Sequence of chain 1.A:
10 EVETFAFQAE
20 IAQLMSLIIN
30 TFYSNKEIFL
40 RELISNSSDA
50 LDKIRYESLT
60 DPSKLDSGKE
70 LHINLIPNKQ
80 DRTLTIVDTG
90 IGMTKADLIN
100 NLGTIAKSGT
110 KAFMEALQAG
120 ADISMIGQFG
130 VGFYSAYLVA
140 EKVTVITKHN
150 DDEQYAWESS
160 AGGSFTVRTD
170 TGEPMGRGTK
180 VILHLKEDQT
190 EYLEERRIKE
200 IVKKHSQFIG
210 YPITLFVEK

Binding-site contacts:
Ligand atom O14 contacts residue LYS52 of chain 1.A at 3.1 Å (salt-bridge).
Ligand atom C13 contacts residue LYS52 of chain 1.A at 3.8 Å.
Ligand atom O29 contacts residue LEU97 of chain 1.A at 2.7 Å (h-bond).
Ligand atom F1 contacts residue TRP156 of chain 1.A at 3.5 Å.
Ligand atom C5 contacts residue MET92 of chain 1.A at 3.8 Å (hydrophobic).
Ligand atom F1 contacts residue VAL144 of chain 1.A at 3.2 Å.
Ligand atom C28 contacts residue LEU97 of chain 1.A at 3.3 Å (hydrophobic).
Ligand atom N19 contacts residue GLY129 of chain 1.A at 3.9 Å.
Ligand atom C3 contacts residue PHE132 of chain 1.A at 3.7 Å (hydrophobic).
Ligand atom N18 contacts residue PHE132 of chain 1.A at 3.6 Å.
Ligand atom F1 contacts residue LEU97 of chain 1.A at 3.6 Å.
Ligand atom C23 contacts residue PHE132 of chain 1.A at 3.7 Å (hydrophobic).
Ligand atom N26 contacts residue TYR133 of chain 1.A at 3.4 Å (h-bond).
Ligand atom C24 contacts residue PHE132 of chain 1.A at 3.5 Å (hydrophobic).
Ligand atom N22 contacts residue LEU101 of chain 1.A at 3.7 Å.
Ligand atom O29 contacts residue TRP156 of chain 1.A at 3.0 Å (h-bond).
Ligand atom C15 contacts residue LEU101 of chain 1.A at 3.5 Å (hydrophobic).
Ligand atom N21 contacts residue LEU101 of chain 1.A at 3.8 Å.
Ligand atom C4 contacts residue MET92 of chain 1.A at 3.5 Å (hydrophobic).
Ligand atom N21 contacts residue GLY129 of chain 1.A at 3.2 Å (h-bond).
Ligand atom C11 contacts residue LEU101 of chain 1.A at 3.5 Å (hydrophobic).
Ligand atom F1 contacts residue MET92 of chain 1.A at 3.8 Å.
Ligand atom C24 contacts residue LEU101 of chain 1.A at 3.6 Å (hydrophobic).
Ligand atom C23 contacts residue LEU101 of chain 1.A at 3.7 Å (hydrophobic).
Ligand atom O29 contacts residue PHE164 of chain 1.A at 3.4 Å.
Ligand atom C16 contacts residue LEU101 of chain 1.A at 3.8 Å (hydrophobic).
Ligand atom N6 contacts residue PHE132 of chain 1.A at 3.7 Å.
Ligand atom N22 contacts residue TYR133 of chain 1.A at 3.9 Å.
Ligand atom C27 contacts residue TYR133 of chain 1.A at 3.2 Å (hydrophobic).
Ligand atom C2 contacts residue PHE132 of chain 1.A at 3.7 Å (hydrophobic).
Ligand atom C27 contacts residue TRP156 of chain 1.A at 3.5 Å (hydrophobic).
Ligand atom C4 contacts residue PHE132 of chain 1.A at 3.7 Å (hydrophobic).
Ligand atom O12 contacts residue MET92 of chain 1.A at 3.5 Å.
Ligand atom C15 contacts residue LYS52 of chain 1.A at 3.6 Å.
Ligand atom C25 contacts residue PHE132 of chain 1.A at 3.6 Å (hydrophobic).
Ligand atom C28 contacts residue TRP156 of chain 1.A at 3.3 Å (hydrophobic).
Ligand atom C7 contacts residue PHE132 of chain 1.A at 3.6 Å (hydrophobic).
Ligand atom C8 contacts residue ASN45 of chain 1.A at 3.5 Å.
Ligand atom C5 contacts residue PHE132 of chain 1.A at 3.7 Å (hydrophobic).
Ligand atom C3 contacts residue TRP156 of chain 1.A at 3.7 Å (hydrophobic).

The small molecule below binds the protein below.
Small molecule (SMILES): N=c1nc2c3c(NCCO)cc(F)cc3nc(Cc3ccc4c(c3)OCO4)n2[nH]1